Binding-site contacts:
Ligand atom C15 contacts residue MET61 of chain 1.A at 3.7 Å (hydrophobic).
Ligand atom C11 contacts residue ASP197 of chain 1.A at 4.0 Å.
Ligand atom C26 contacts residue ASP197 of chain 1.A at 4.0 Å.
Ligand atom C12 contacts residue MET61 of chain 1.A at 4.4 Å (hydrophobic).
Ligand atom N03 contacts residue ASP197 of chain 1.A at 2.7 Å (salt-bridge).
Ligand atom C13 contacts residue MET61 of chain 1.A at 4.0 Å (hydrophobic).
Ligand atom C02 contacts residue PHE194 of chain 1.A at 4.3 Å (hydrophobic).
Ligand atom N03 contacts residue PHE194 of chain 1.A at 3.6 Å.
Ligand atom C02 contacts residue ASP197 of chain 1.A at 3.8 Å.
Ligand atom C05 contacts residue ASP197 of chain 1.A at 3.7 Å.
Ligand atom O04 contacts residue PHE194 of chain 1.A at 3.5 Å.
Ligand atom C15 contacts residue LEU201 of chain 1.A at 3.8 Å (hydrophobic).
Ligand atom C11 contacts residue TYR200 of chain 1.A at 4.4 Å (hydrophobic).
Ligand atom C07 contacts residue ASP197 of chain 1.A at 3.6 Å.
Ligand atom C14 contacts residue ASP197 of chain 1.A at 4.3 Å.
Ligand atom C10 contacts residue ASP197 of chain 1.A at 3.2 Å.
Ligand atom C26 contacts residue PHE194 of chain 1.A at 3.6 Å (hydrophobic).
Ligand atom C15 contacts residue TYR200 of chain 1.A at 4.0 Å (hydrophobic).
Ligand atom O04 contacts residue ASP197 of chain 1.A at 3.4 Å (salt-bridge).
Ligand atom C25 contacts residue ASP197 of chain 1.A at 3.8 Å.
Ligand atom O08 contacts residue ASP197 of chain 1.A at 4.4 Å.
Ligand atom N06 contacts residue ASP197 of chain 1.A at 2.7 Å (salt-bridge).
Ligand atom C09 contacts residue ASP197 of chain 1.A at 3.5 Å.

This small molecule binds to this protein.
Small molecule (SMILES): C#Cc1ccc(C(=O)N[C@H](C(=O)N=O)[C@@H](C)O)cc1

Sequence of chain 1.A:
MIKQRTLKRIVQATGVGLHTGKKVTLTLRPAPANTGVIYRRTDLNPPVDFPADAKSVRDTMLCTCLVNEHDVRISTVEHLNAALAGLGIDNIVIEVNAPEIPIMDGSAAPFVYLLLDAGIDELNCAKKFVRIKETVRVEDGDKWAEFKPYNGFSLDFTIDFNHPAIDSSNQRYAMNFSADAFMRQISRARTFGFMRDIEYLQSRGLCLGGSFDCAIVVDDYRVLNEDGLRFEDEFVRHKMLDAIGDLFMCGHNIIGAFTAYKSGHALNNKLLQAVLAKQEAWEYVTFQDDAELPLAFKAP